The protein below binds the small molecule below.
Small molecule (SMILES): c1cc(SSc2ccncc2)ccn1

Sequence of chain 1.D:
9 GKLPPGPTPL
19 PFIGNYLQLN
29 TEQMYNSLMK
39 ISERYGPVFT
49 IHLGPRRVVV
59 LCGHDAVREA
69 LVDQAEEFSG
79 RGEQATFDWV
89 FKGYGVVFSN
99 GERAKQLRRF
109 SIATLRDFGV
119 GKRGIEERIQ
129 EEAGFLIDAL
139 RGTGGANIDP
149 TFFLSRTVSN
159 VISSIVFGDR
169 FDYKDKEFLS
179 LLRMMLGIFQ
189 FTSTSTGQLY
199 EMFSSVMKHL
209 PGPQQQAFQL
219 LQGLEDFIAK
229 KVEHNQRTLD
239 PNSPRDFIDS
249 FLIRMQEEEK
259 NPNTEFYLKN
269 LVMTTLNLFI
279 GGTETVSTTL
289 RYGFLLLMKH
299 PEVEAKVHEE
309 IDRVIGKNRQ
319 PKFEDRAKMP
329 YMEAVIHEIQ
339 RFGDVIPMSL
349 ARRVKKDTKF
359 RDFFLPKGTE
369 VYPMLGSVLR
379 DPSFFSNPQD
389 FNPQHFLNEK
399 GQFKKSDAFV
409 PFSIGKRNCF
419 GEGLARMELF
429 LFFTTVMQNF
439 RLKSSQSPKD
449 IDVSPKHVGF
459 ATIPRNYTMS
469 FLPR

Binding-site contacts:
Ligand atom C5 contacts residue THR283 of chain 1.D at 3.3 Å.
Ligand atom C4 contacts residue GLY279 of chain 1.D at 4.2 Å.
Ligand atom C4 contacts residue THR283 of chain 1.D at 3.9 Å.
Ligand atom C9 contacts residue PHE85 of chain 1.D at 3.9 Å (hydrophobic).
Ligand atom N_1 contacts residue THR283 of chain 1.D at 4.2 Å.
Ligand atom C9 contacts residue ASN275 of chain 1.D at 3.6 Å.
Ligand atom N_1 contacts residue GLY279 of chain 1.D at 4.3 Å.
Ligand atom S_2 contacts residue PHE85 of chain 1.D at 4.0 Å.
Ligand atom C8 contacts residue VAL95 of chain 1.D at 4.1 Å (hydrophobic).
Ligand atom C1 contacts residue HEM1 of chain 1.N at 3.3 Å.
Ligand atom N_2 contacts residue ASN275 of chain 1.D at 2.8 Å (h-bond).
Ligand atom C8 contacts residue GLY279 of chain 1.D at 4.0 Å.
Ligand atom S_1 contacts residue PHE187 of chain 1.D at 3.5 Å.
Ligand atom C3 contacts residue HEM1 of chain 1.N at 4.3 Å.
Ligand atom C9 contacts residue ILE278 of chain 1.D at 4.2 Å (hydrophobic).
Ligand atom C6 contacts residue PHE85 of chain 1.D at 4.4 Å (hydrophobic).
Ligand atom C7 contacts residue GLY279 of chain 1.D at 4.1 Å.
Ligand atom N_2 contacts residue PHE89 of chain 1.D at 3.6 Å.
Ligand atom C10 contacts residue PHE96 of chain 1.D at 4.0 Å (hydrophobic).
Ligand atom C1 contacts residue GLY279 of chain 1.D at 3.2 Å.
Ligand atom C6 contacts residue ILE278 of chain 1.D at 4.2 Å (hydrophobic).
Ligand atom N_2 contacts residue ILE278 of chain 1.D at 4.1 Å.
Ligand atom C2 contacts residue LEU348 of chain 1.D at 4.3 Å (hydrophobic).
Ligand atom C7 contacts residue ILE278 of chain 1.D at 3.9 Å (hydrophobic).
Ligand atom S_1 contacts residue PHE458 of chain 1.D at 3.9 Å.
Ligand atom S_2 contacts residue PHE458 of chain 1.D at 3.3 Å.
Ligand atom C8 contacts residue ILE278 of chain 1.D at 3.9 Å (hydrophobic).
Ligand atom C5 contacts residue GLY279 of chain 1.D at 3.3 Å.
Ligand atom C1 contacts residue THR283 of chain 1.D at 3.1 Å.
Ligand atom C9 contacts residue PHE96 of chain 1.D at 3.8 Å (hydrophobic).
Ligand atom C7 contacts residue ASN275 of chain 1.D at 4.1 Å.
Ligand atom C3 contacts residue LEU348 of chain 1.D at 4.1 Å (hydrophobic).
Ligand atom C9 contacts residue PHE89 of chain 1.D at 3.5 Å (hydrophobic).
Ligand atom C10 contacts residue PHE85 of chain 1.D at 3.5 Å (hydrophobic).
Ligand atom N_1 contacts residue HEM1 of chain 1.N at 2.3 Å.
Ligand atom N_2 contacts residue VAL95 of chain 1.D at 4.5 Å.
Ligand atom C8 contacts residue ASN275 of chain 1.D at 3.2 Å.
Ligand atom S_1 contacts residue ILE278 of chain 1.D at 4.4 Å.
Ligand atom C2 contacts residue HEM1 of chain 1.N at 3.0 Å.